Sequence of chain 2.A:
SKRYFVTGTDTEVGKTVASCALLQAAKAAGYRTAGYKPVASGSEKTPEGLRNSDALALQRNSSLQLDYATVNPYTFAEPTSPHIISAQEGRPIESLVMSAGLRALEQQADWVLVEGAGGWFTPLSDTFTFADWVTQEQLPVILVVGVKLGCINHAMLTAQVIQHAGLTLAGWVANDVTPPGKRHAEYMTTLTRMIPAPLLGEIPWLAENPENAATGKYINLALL

The protein below binds the small molecule below.
Small molecule (SMILES): C[C@H](N)[C@H](N)CCCCCC(=O)O

Sequence of chain 1.A:
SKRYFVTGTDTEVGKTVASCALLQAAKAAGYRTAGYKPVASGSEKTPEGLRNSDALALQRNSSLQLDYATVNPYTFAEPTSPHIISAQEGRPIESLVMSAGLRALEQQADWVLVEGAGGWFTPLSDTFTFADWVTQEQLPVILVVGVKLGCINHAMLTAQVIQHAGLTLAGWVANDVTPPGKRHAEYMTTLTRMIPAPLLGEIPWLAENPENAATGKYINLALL

Binding-site contacts:
Ligand atom O2 contacts residue ILE152 of chain 2.A at 3.3 Å (h-bond).
Ligand atom N8 contacts residue THR11 of chain 1.A at 3.3 Å (h-bond).
Ligand atom C9 contacts residue PRO79 of chain 1.A at 3.4 Å (hydrophobic).
Ligand atom N7 contacts residue SER41 of chain 1.A at 3.4 Å (h-bond).
Ligand atom C1 contacts residue TYR187 of chain 2.A at 3.6 Å (hydrophobic).
Ligand atom C2 contacts residue SER81 of chain 1.A at 4.0 Å.
Ligand atom C7 contacts residue SER41 of chain 1.A at 3.3 Å.
Ligand atom C1 contacts residue CYS151 of chain 2.A at 4.1 Å (hydrophobic).
Ligand atom O1 contacts residue CYS151 of chain 2.A at 4.0 Å.
Ligand atom C4 contacts residue GLY118 of chain 1.A at 3.8 Å.
Ligand atom C9 contacts residue SER41 of chain 1.A at 4.0 Å.
Ligand atom C1 contacts residue ASN153 of chain 2.A at 3.9 Å.
Ligand atom C5 contacts residue THR11 of chain 1.A at 3.9 Å.
Ligand atom N8 contacts residue ATP1 of chain 1.D at 2.8 Å (h-bond).
Ligand atom C6 contacts residue ATP1 of chain 1.D at 4.0 Å.
Ligand atom N8 contacts residue GLU12 of chain 1.A at 3.9 Å.
Ligand atom C1 contacts residue ILE152 of chain 2.A at 3.7 Å (hydrophobic).
Ligand atom C8 contacts residue THR11 of chain 1.A at 3.6 Å.
Ligand atom C3 contacts residue TYR187 of chain 2.A at 3.6 Å (hydrophobic).
Ligand atom O2 contacts residue TYR187 of chain 2.A at 2.8 Å (h-bond).
Ligand atom C5 contacts residue LEU149 of chain 2.A at 4.1 Å (hydrophobic).
Ligand atom O1 contacts residue ASN153 of chain 2.A at 2.9 Å (h-bond).
Ligand atom C8 contacts residue LEU149 of chain 2.A at 3.7 Å (hydrophobic).
Ligand atom O1 contacts residue GLY150 of chain 2.A at 3.4 Å (h-bond).
Ligand atom O2 contacts residue GLY150 of chain 2.A at 2.9 Å (h-bond).
Ligand atom C5 contacts residue GLY118 of chain 1.A at 4.1 Å.
Ligand atom O2 contacts residue LEU149 of chain 2.A at 4.1 Å.
Ligand atom N7 contacts residue ATP1 of chain 1.D at 3.5 Å (h-bond).
Ligand atom O2 contacts residue CYS151 of chain 2.A at 3.5 Å (h-bond).
Ligand atom C3 contacts residue GLY150 of chain 2.A at 3.7 Å.
Ligand atom C6 contacts residue THR11 of chain 1.A at 3.7 Å.
Ligand atom C2 contacts residue THR122 of chain 1.A at 3.8 Å.
Ligand atom C9 contacts residue LEU149 of chain 2.A at 3.6 Å (hydrophobic).
Ligand atom O1 contacts residue ILE152 of chain 2.A at 3.5 Å (h-bond).
Ligand atom C4 contacts residue THR122 of chain 1.A at 4.0 Å.
Ligand atom C6 contacts residue GLY118 of chain 1.A at 3.5 Å.
Ligand atom C9 contacts residue THR80 of chain 1.A at 3.9 Å.
Ligand atom C8 contacts residue ATP1 of chain 1.D at 4.0 Å.
Ligand atom C2 contacts residue TYR187 of chain 2.A at 3.6 Å (hydrophobic).
Ligand atom C1 contacts residue GLY150 of chain 2.A at 3.4 Å.